Sequence of chain 4.E:
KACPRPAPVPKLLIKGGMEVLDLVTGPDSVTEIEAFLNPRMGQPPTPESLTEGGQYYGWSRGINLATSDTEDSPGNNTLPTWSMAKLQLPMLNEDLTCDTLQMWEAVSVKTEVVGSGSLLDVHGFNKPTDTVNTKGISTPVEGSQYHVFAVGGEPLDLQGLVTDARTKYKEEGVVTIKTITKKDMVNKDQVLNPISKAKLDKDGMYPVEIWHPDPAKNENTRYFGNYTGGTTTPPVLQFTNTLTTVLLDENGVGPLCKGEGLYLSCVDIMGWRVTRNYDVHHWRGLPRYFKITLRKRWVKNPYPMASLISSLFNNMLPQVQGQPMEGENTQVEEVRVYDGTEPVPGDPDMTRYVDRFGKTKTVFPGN

Sequence of chain 4.D:
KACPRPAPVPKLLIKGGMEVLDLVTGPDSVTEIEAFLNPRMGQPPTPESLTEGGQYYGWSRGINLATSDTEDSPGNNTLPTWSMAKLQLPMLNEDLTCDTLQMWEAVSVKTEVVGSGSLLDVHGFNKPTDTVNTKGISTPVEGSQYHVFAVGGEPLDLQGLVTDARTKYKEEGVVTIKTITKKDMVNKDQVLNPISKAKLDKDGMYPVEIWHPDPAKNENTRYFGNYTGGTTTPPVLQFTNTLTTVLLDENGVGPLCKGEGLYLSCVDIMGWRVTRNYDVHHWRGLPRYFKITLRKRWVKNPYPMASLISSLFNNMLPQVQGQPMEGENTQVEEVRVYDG

This protein binds this small molecule.
Small molecule (SMILES): CC(=O)N[C@@H]1[C@@H](O[C@@H]2O[C@H](CO)[C@H](O)[C@H](O[C@]3(C(=O)O)C[C@H](O)[C@@H](NC(C)=O)[C@H]([C@H](O)[C@H](O)CO)O3)[C@H]2O)[C@H](O)[C@@H](CO[C@]2(C(=O)O)C[C@H](O)[C@@H](NC(C)=O)[C@H]([C@H](O)[C@H](O)CO)O2)O[C@H]1O

Binding-site contacts:
Ligand atom C6 contacts residue THR94 of chain 4.D at 4.3 Å.
Ligand atom O1A contacts residue LYS186 of chain 4.D at 4.3 Å.
Ligand atom C4 contacts residue GLY78 of chain 4.D at 3.9 Å.
Ligand atom C2 contacts residue GLY78 of chain 4.D at 4.2 Å.
Ligand atom O8 contacts residue ARG77 of chain 4.D at 3.5 Å (salt-bridge).
Ligand atom C4 contacts residue ARG77 of chain 4.D at 4.0 Å.
Ligand atom C6 contacts residue TYR72 of chain 4.D at 3.7 Å (hydrophobic).
Ligand atom C2 contacts residue ARG77 of chain 4.D at 4.0 Å.
Ligand atom O1A contacts residue TYR72 of chain 4.D at 3.4 Å.
Ligand atom O4 contacts residue GLY78 of chain 4.D at 3.4 Å (h-bond).
Ligand atom C8 contacts residue ARG77 of chain 4.D at 4.2 Å.
Ligand atom C3 contacts residue VAL296 of chain 4.D at 3.6 Å (hydrophobic).
Ligand atom O1A contacts residue ARG77 of chain 4.D at 2.7 Å (salt-bridge).
Ligand atom C5 contacts residue TYR72 of chain 4.D at 3.5 Å (hydrophobic).
Ligand atom O4 contacts residue TYR72 of chain 4.D at 3.7 Å.
Ligand atom C3 contacts residue HIS298 of chain 4.D at 3.8 Å.
Ligand atom C3 contacts residue ARG77 of chain 4.D at 3.3 Å.
Ligand atom O3 contacts residue GLY78 of chain 4.D at 3.7 Å.
Ligand atom C1 contacts residue ARG77 of chain 4.D at 3.1 Å.
Ligand atom C5 contacts residue ASN93 of chain 4.D at 4.1 Å.
Ligand atom C6 contacts residue ASN93 of chain 4.D at 3.4 Å.
Ligand atom O4 contacts residue ASN80 of chain 4.D at 4.1 Å.
Ligand atom O4 contacts residue HIS298 of chain 4.D at 2.7 Å (h-bond).
Ligand atom O1B contacts residue TYR72 of chain 4.D at 4.0 Å.
Ligand atom O4 contacts residue THR291 of chain 4.D at 3.9 Å.
Ligand atom C6 contacts residue ASN80 of chain 4.D at 4.3 Å.
Ligand atom C4 contacts residue VAL296 of chain 4.D at 4.2 Å (hydrophobic).
Ligand atom O6 contacts residue ASN93 of chain 4.D at 3.6 Å (h-bond).
Ligand atom C11 contacts residue TYR72 of chain 4.D at 4.2 Å (hydrophobic).
Ligand atom O4 contacts residue VAL296 of chain 4.D at 3.9 Å.
Ligand atom O1A contacts residue GLY78 of chain 4.D at 3.8 Å.
Ligand atom C10 contacts residue TYR72 of chain 4.D at 4.0 Å (hydrophobic).
Ligand atom C1 contacts residue TYR72 of chain 4.D at 3.8 Å (hydrophobic).
Ligand atom N5 contacts residue TYR72 of chain 4.D at 2.9 Å (h-bond).
Ligand atom C4 contacts residue HIS298 of chain 4.D at 3.7 Å.
Ligand atom O1B contacts residue ARG77 of chain 4.D at 2.4 Å (salt-bridge).
Ligand atom O4 contacts residue ARG77 of chain 4.D at 4.2 Å.
Ligand atom C3 contacts residue GLY78 of chain 4.D at 3.8 Å.
Ligand atom O8 contacts residue TYR72 of chain 4.D at 3.4 Å (h-bond).
Ligand atom C4 contacts residue TYR72 of chain 4.D at 3.4 Å (hydrophobic).